Sequence of chain 2.C:
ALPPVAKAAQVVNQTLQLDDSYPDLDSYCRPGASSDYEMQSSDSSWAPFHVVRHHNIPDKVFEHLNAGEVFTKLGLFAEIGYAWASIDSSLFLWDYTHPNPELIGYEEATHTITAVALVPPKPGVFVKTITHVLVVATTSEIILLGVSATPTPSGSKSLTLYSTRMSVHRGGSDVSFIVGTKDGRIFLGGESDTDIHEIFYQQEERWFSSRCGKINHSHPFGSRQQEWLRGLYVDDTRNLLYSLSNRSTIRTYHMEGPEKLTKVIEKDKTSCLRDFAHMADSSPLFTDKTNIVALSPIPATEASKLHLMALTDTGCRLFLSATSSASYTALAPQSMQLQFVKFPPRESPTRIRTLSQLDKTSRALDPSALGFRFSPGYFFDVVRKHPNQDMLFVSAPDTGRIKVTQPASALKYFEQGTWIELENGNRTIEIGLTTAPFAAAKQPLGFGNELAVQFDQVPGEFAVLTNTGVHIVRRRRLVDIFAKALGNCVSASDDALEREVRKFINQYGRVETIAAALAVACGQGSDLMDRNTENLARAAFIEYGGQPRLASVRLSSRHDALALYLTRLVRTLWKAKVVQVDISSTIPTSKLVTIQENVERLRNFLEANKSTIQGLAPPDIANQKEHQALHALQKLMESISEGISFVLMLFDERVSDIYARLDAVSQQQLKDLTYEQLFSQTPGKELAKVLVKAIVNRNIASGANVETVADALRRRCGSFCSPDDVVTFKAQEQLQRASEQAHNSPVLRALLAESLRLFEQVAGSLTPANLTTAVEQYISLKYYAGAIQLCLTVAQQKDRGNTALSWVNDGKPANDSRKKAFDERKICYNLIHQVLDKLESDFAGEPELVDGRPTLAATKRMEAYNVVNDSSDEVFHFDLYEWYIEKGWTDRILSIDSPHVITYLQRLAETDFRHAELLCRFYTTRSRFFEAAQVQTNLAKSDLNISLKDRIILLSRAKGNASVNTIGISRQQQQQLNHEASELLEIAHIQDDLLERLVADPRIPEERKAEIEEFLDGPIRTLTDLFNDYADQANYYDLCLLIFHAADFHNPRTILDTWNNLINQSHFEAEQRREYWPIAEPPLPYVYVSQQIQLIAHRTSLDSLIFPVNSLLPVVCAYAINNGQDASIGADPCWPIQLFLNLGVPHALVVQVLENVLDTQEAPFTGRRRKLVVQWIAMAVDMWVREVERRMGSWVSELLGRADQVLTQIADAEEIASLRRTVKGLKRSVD

Binding-site contacts:
Ligand atom O contacts residue LEU161 of chain 2.C at 3.4 Å (h-bond).
Ligand atom O contacts residue SER163 of chain 2.C at 3.1 Å (h-bond).
Ligand atom CD2 contacts residue LEU161 of chain 2.C at 3.6 Å (hydrophobic).
Ligand atom CB contacts residue ILE104 of chain 2.C at 3.6 Å (hydrophobic).
Ligand atom O contacts residue ILE130 of chain 2.C at 3.7 Å.
Ligand atom CG contacts residue TYR162 of chain 2.C at 3.9 Å (hydrophobic).
Ligand atom O contacts residue TYR162 of chain 2.C at 3.6 Å.
Ligand atom SD contacts residue ARG165 of chain 2.C at 3.5 Å.
Ligand atom O contacts residue PHE126 of chain 2.C at 3.4 Å.
Ligand atom CA contacts residue PHE126 of chain 2.C at 3.9 Å (hydrophobic).
Ligand atom CD contacts residue GLN203 of chain 2.C at 3.5 Å.
Ligand atom CA contacts residue GLY105 of chain 2.C at 3.6 Å.
Ligand atom O contacts residue GLY105 of chain 2.C at 3.7 Å.
Ligand atom CA contacts residue LEU161 of chain 2.C at 3.5 Å (hydrophobic).
Ligand atom N contacts residue VAL125 of chain 2.C at 3.5 Å (h-bond).
Ligand atom CB contacts residue ILE130 of chain 2.C at 3.6 Å (hydrophobic).
Ligand atom C contacts residue LEU161 of chain 2.C at 3.9 Å (hydrophobic).
Ligand atom CD1 contacts residue GLY124 of chain 2.C at 3.9 Å.
Ligand atom C contacts residue GLY105 of chain 2.C at 3.8 Å.
Ligand atom O contacts residue VAL127 of chain 2.C at 3.5 Å.
Ligand atom CA contacts residue ILE130 of chain 2.C at 3.5 Å (hydrophobic).
Ligand atom O contacts residue GLN203 of chain 2.C at 3.5 Å (h-bond).
Ligand atom CB contacts residue VAL125 of chain 2.C at 3.3 Å (hydrophobic).
Ligand atom C contacts residue ILE130 of chain 2.C at 3.9 Å (hydrophobic).
Ligand atom CB contacts residue GLY105 of chain 2.C at 3.2 Å.
Ligand atom CD1 contacts residue GLN203 of chain 2.C at 3.5 Å.
Ligand atom CD contacts residue ARG165 of chain 2.C at 3.8 Å.
Ligand atom CD1 contacts residue TYR162 of chain 2.C at 3.5 Å (hydrophobic).
Ligand atom N contacts residue SER163 of chain 2.C at 3.9 Å.
Ligand atom OE1 contacts residue ARG165 of chain 2.C at 2.9 Å (salt-bridge).
Ligand atom N contacts residue GLY105 of chain 2.C at 2.8 Å (h-bond).
Ligand atom CA contacts residue GLY105 of chain 2.C at 3.9 Å.
Ligand atom O contacts residue VAL127 of chain 2.C at 2.5 Å (h-bond).
Ligand atom CA contacts residue SER163 of chain 2.C at 3.7 Å.
Ligand atom CA contacts residue VAL125 of chain 2.C at 3.4 Å (hydrophobic).
Ligand atom CE contacts residue ARG165 of chain 2.C at 3.8 Å.
Ligand atom C contacts residue VAL127 of chain 2.C at 3.7 Å (hydrophobic).
Ligand atom CB contacts residue TYR162 of chain 2.C at 3.5 Å (hydrophobic).
Ligand atom N contacts residue LEU161 of chain 2.C at 3.2 Å (h-bond).
Ligand atom CD2 contacts residue PHE126 of chain 2.C at 3.4 Å (hydrophobic).

This small molecule binds to this protein.
Small molecule (SMILES): CSCC[C@H](NC(=O)[C@@H]1CCCN1C(=O)[C@H](CC(C)C)NC(=O)[C@H](CC(C)C)NC(=O)[C@H](CCCCN)NC(=O)[C@H](C)NC(=O)[C@H](CCCCN)NC(=O)[C@@H](N)CCCN=C(N)N)C(=O)N[C@@H](CCC(=O)O)C(=O)N[C@@H](CCC(=O)O)C(=O)N[C@@H](C)C(=O)N[C@@H](CC(C)C)C(=O)N[C@@H](CC(C)C)C(=O)N1CCC[C@H]1C=O